Sequence of chain 1.A:
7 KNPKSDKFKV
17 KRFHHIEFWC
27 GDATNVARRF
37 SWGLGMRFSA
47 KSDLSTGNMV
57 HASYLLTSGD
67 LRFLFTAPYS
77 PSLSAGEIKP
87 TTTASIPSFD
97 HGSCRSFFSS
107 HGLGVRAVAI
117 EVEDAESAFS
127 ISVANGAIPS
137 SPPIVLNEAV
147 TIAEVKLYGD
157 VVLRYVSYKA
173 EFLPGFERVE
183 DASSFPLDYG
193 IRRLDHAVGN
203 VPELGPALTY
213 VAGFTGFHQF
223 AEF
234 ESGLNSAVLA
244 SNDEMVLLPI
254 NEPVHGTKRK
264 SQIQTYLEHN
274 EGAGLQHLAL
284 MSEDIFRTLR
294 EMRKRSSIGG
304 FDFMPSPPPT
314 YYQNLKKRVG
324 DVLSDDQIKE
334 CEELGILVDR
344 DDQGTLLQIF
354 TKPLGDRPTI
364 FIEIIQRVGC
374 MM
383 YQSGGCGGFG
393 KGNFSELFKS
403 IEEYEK

The protein below binds the small molecule below.
Small molecule (SMILES): Cc1c(C(=O)C2=C(O)CCCC2=O)ccc2c1c(=O)n(CC(=O)NCCOc1ccc3ccc4cccc5ccc1c3c45)c(=O)n2C

Binding-site contacts:
Ligand atom C44 contacts residue PRO361 of chain 1.A at 3.5 Å (hydrophobic).
Ligand atom C2 contacts residue SER239 of chain 1.A at 3.5 Å.
Ligand atom C11 contacts residue PHE391 of chain 1.A at 3.4 Å (hydrophobic).
Ligand atom C6 contacts residue CO1 of chain 1.B at 3.3 Å.
Ligand atom C36 contacts residue PRO356 of chain 1.A at 3.4 Å (hydrophobic).
Ligand atom C8 contacts residue PHE391 of chain 1.A at 3.7 Å (hydrophobic).
Ligand atom O10 contacts residue PHE391 of chain 1.A at 3.6 Å.
Ligand atom O10 contacts residue HIS280 of chain 1.A at 3.1 Å (h-bond).
Ligand atom C17 contacts residue PHE396 of chain 1.A at 3.7 Å (hydrophobic).
Ligand atom O24 contacts residue LEU399 of chain 1.A at 3.5 Å.
Ligand atom C37 contacts residue MET307 of chain 1.A at 3.3 Å (hydrophobic).
Ligand atom C9 contacts residue PHE353 of chain 1.A at 3.2 Å (hydrophobic).
Ligand atom C11 contacts residue PHE353 of chain 1.A at 3.5 Å (hydrophobic).
Ligand atom C5 contacts residue CO1 of chain 1.B at 3.7 Å.
Ligand atom C3 contacts residue ASN254 of chain 1.A at 3.4 Å.
Ligand atom C8 contacts residue CO1 of chain 1.B at 3.1 Å.
Ligand atom C37 contacts residue PRO356 of chain 1.A at 3.5 Å (hydrophobic).
Ligand atom O10 contacts residue CO1 of chain 1.B at 2.0 Å.
Ligand atom C36 contacts residue MET307 of chain 1.A at 3.7 Å (hydrophobic).
Ligand atom C12 contacts residue PHE353 of chain 1.A at 3.6 Å (hydrophobic).
Ligand atom C21 contacts residue PHE353 of chain 1.A at 3.5 Å (hydrophobic).
Ligand atom C14 contacts residue PHE353 of chain 1.A at 3.3 Å (hydrophobic).
Ligand atom O7 contacts residue HIS198 of chain 1.A at 3.1 Å (h-bond).
Ligand atom O7 contacts residue CO1 of chain 1.B at 2.1 Å.
Ligand atom O20 contacts residue PHE396 of chain 1.A at 3.5 Å.
Ligand atom O10 contacts residue GLU366 of chain 1.A at 3.1 Å (salt-bridge).
Ligand atom C12 contacts residue GLY392 of chain 1.A at 3.7 Å.
Ligand atom C8 contacts residue HIS280 of chain 1.A at 3.7 Å.
Ligand atom C13 contacts residue PHE396 of chain 1.A at 3.6 Å (hydrophobic).
Ligand atom C21 contacts residue HIS280 of chain 1.A at 3.5 Å.
Ligand atom O7 contacts residue HIS280 of chain 1.A at 3.3 Å (h-bond).
Ligand atom O10 contacts residue PHE353 of chain 1.A at 3.6 Å.
Ligand atom C13 contacts residue PHE353 of chain 1.A at 3.3 Å (hydrophobic).
Ligand atom C3 contacts residue SER239 of chain 1.A at 3.5 Å.
Ligand atom C1 contacts residue PRO252 of chain 1.A at 3.6 Å (hydrophobic).
Ligand atom C15 contacts residue PHE353 of chain 1.A at 3.1 Å (hydrophobic).
Ligand atom N16 contacts residue PHE396 of chain 1.A at 3.4 Å.
Ligand atom C43 contacts residue THR268 of chain 1.A at 3.6 Å.
Ligand atom C43 contacts residue PRO361 of chain 1.A at 3.5 Å (hydrophobic).
Ligand atom N16 contacts residue PHE353 of chain 1.A at 3.7 Å.